Binding-site contacts:
Ligand atom C4 contacts residue SER22 of chain 1.A at 3.7 Å.
Ligand atom C5 contacts residue SER23 of chain 1.A at 3.7 Å.
Ligand atom O2 contacts residue ASP104 of chain 1.A at 3.8 Å.
Ligand atom O3 contacts residue ASP104 of chain 1.A at 3.0 Å (salt-bridge).
Ligand atom C4 contacts residue CA1 of chain 1.F at 3.2 Å.
Ligand atom O5 contacts residue DLY1 of chain 1.B at 3.6 Å (h-bond).
Ligand atom C6 contacts residue DLY1 of chain 1.B at 2.1 Å.
Ligand atom O5 contacts residue SER22 of chain 1.A at 3.5 Å (h-bond).
Ligand atom C3 contacts residue ASP99 of chain 1.A at 3.1 Å.
Ligand atom O4 contacts residue ASP96 of chain 1.A at 2.4 Å (salt-bridge).
Ligand atom O3 contacts residue CA1 of chain 1.E at 2.6 Å.
Ligand atom O2 contacts residue CA1 of chain 1.E at 2.5 Å.
Ligand atom O7A contacts residue DLY1 of chain 1.B at 1.9 Å (h-bond).
Ligand atom O2 contacts residue ASN21 of chain 1.A at 2.9 Å (h-bond).
Ligand atom O3 contacts residue CA1 of chain 1.F at 2.4 Å.
Ligand atom O7A contacts residue DTY2 of chain 1.B at 2.9 Å (h-bond).
Ligand atom C7 contacts residue DLY1 of chain 1.B at 0.9 Å.
Ligand atom C6 contacts residue ASP96 of chain 1.A at 3.6 Å.
Ligand atom C5 contacts residue SER22 of chain 1.A at 3.5 Å.
Ligand atom C4 contacts residue ASP96 of chain 1.A at 3.3 Å.
Ligand atom C4 contacts residue CA1 of chain 1.E at 3.7 Å.
Ligand atom O4 contacts residue ASP104 of chain 1.A at 3.1 Å (salt-bridge).
Ligand atom O4 contacts residue GLU95 of chain 1.A at 3.2 Å (salt-bridge).
Ligand atom O5 contacts residue SER23 of chain 1.A at 2.6 Å (h-bond).
Ligand atom C1M contacts residue SER23 of chain 1.A at 3.4 Å.
Ligand atom O7A contacts residue DLY3 of chain 1.B at 3.0 Å (h-bond).
Ligand atom O3 contacts residue ASP101 of chain 1.A at 2.8 Å (salt-bridge).
Ligand atom O4 contacts residue CA1 of chain 1.F at 2.5 Å.
Ligand atom C7 contacts residue DTY2 of chain 1.B at 3.0 Å.
Ligand atom C3 contacts residue ASP104 of chain 1.A at 3.7 Å.
Ligand atom C3 contacts residue CA1 of chain 1.E at 3.4 Å.
Ligand atom C2 contacts residue CA1 of chain 1.E at 3.4 Å.
Ligand atom O2 contacts residue SER22 of chain 1.A at 3.4 Å.
Ligand atom O3 contacts residue ASP99 of chain 1.A at 2.4 Å (salt-bridge).
Ligand atom C7 contacts residue SER23 of chain 1.A at 3.2 Å.
Ligand atom C1 contacts residue SER23 of chain 1.A at 3.6 Å.
Ligand atom C5 contacts residue DLY1 of chain 1.B at 3.2 Å.
Ligand atom C5 contacts residue ASP96 of chain 1.A at 3.6 Å.
Ligand atom C3 contacts residue CA1 of chain 1.F at 3.3 Å.
Ligand atom C4 contacts residue ASP104 of chain 1.A at 3.2 Å.

A protein and the small-molecule ligand that binds it are described below.
Small molecule (SMILES): C[C@@H]1O[C@@H](CC(=O)O)[C@@H](O)[C@H](O)[C@@H]1O

Sequence of chain 1.A:
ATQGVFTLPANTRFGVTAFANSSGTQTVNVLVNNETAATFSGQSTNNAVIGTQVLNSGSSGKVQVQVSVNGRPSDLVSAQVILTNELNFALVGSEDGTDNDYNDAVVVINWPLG